Sequence of chain 1.D:
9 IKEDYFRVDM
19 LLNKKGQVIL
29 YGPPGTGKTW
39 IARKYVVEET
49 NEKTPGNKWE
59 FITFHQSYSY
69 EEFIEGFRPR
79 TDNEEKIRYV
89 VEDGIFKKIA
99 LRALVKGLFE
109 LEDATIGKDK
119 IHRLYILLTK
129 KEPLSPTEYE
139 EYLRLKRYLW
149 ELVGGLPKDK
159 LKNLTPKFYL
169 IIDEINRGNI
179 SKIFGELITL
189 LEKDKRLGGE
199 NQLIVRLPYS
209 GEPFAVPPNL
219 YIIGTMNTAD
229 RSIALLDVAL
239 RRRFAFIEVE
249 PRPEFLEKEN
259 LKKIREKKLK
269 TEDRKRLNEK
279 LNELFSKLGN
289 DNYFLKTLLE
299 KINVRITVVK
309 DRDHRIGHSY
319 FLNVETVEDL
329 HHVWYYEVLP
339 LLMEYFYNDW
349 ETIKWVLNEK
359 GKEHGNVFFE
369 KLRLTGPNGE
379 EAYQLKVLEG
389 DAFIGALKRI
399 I

The small molecule below binds the protein below.
Small molecule (SMILES): Nc1nc2c(ncn2[C@@H]2O[C@H](CO[P](=O)(O)O[P](=O)(O)OP(O)(O)=S)[C@@H](O)[C@H]2O)c(=O)[nH]1

Binding-site contacts:
Ligand atom O2B contacts residue MG1 of chain 1.M at 2.4 Å.
Ligand atom O3' contacts residue ASP192 of chain 1.D at 2.4 Å (salt-bridge).
Ligand atom O1B contacts residue THR34 of chain 1.C at 3.0 Å (h-bond).
Ligand atom N7 contacts residue GLY35 of chain 1.C at 3.4 Å.
Ligand atom C3' contacts residue ASP192 of chain 1.D at 3.6 Å.
Ligand atom O1A contacts residue THR34 of chain 1.C at 3.5 Å (h-bond).
Ligand atom O4' contacts residue SER317 of chain 1.C at 3.6 Å.
Ligand atom N7 contacts residue HIS316 of chain 1.C at 3.1 Å (h-bond).
Ligand atom N2 contacts residue ILE262 of chain 1.C at 3.5 Å.
Ligand atom C8 contacts residue GLY35 of chain 1.C at 3.6 Å.
Ligand atom S1G contacts residue ALA237 of chain 1.D at 3.5 Å.
Ligand atom O2A contacts residue GLU190 of chain 1.D at 3.0 Å (salt-bridge).
Ligand atom O3G contacts residue LYS36 of chain 1.C at 2.4 Å (salt-bridge).
Ligand atom O1B contacts residue THR37 of chain 1.C at 3.4 Å (h-bond).
Ligand atom PG contacts residue ARG240 of chain 1.D at 3.5 Å.
Ligand atom O3B contacts residue LYS36 of chain 1.C at 3.6 Å (salt-bridge).
Ligand atom O2' contacts residue ASN199 of chain 1.D at 3.6 Å (h-bond).
Ligand atom O2B contacts residue ARG240 of chain 1.D at 3.4 Å (salt-bridge).
Ligand atom PB contacts residue THR34 of chain 1.C at 3.5 Å.
Ligand atom C5' contacts residue GLU190 of chain 1.D at 3.5 Å.
Ligand atom O1A contacts residue GLY35 of chain 1.C at 3.5 Å.
Ligand atom O2B contacts residue THR37 of chain 1.C at 2.6 Å (h-bond).
Ligand atom O3A contacts residue ARG240 of chain 1.D at 3.0 Å (salt-bridge).
Ligand atom O3B contacts residue ARG240 of chain 1.D at 2.7 Å (salt-bridge).
Ligand atom O2G contacts residue ARG241 of chain 1.D at 2.5 Å (salt-bridge).
Ligand atom O1B contacts residue LYS36 of chain 1.C at 2.7 Å (salt-bridge).
Ligand atom N2 contacts residue LYS266 of chain 1.C at 3.5 Å.
Ligand atom PG contacts residue ARG241 of chain 1.D at 3.4 Å.
Ligand atom PG contacts residue MG1 of chain 1.M at 3.6 Å.
Ligand atom O1A contacts residue THR37 of chain 1.C at 3.1 Å (h-bond).
Ligand atom PB contacts residue ARG240 of chain 1.D at 3.4 Å.
Ligand atom O1A contacts residue LYS36 of chain 1.C at 3.4 Å (salt-bridge).
Ligand atom O3A contacts residue THR34 of chain 1.C at 2.9 Å (h-bond).
Ligand atom O1A contacts residue TRP38 of chain 1.C at 2.9 Å (h-bond).
Ligand atom S1G contacts residue ARG241 of chain 1.D at 2.8 Å (salt-bridge).
Ligand atom C5' contacts residue SER317 of chain 1.C at 3.4 Å.
Ligand atom PG contacts residue LYS36 of chain 1.C at 3.5 Å.
Ligand atom O2G contacts residue MG1 of chain 1.M at 2.3 Å.
Ligand atom PB contacts residue MG1 of chain 1.M at 3.6 Å.
Ligand atom O6 contacts residue PHE253 of chain 1.C at 3.4 Å.

Sequence of chain 1.C:
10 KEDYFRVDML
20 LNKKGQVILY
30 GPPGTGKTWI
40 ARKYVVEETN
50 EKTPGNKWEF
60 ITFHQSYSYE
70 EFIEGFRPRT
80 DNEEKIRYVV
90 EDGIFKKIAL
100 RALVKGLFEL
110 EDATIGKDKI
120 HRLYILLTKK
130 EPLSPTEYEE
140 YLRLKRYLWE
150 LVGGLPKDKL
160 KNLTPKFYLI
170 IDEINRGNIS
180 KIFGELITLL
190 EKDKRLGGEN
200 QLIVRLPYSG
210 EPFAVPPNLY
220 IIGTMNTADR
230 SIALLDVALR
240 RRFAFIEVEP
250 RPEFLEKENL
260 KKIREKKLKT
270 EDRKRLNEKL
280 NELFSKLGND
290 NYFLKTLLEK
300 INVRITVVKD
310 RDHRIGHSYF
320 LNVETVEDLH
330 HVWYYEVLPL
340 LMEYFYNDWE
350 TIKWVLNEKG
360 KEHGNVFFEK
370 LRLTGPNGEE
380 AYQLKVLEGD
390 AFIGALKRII